Binding-site contacts:
Ligand atom AU1 contacts residue GLU556 of chain 1.C at 3.9 Å.
Ligand atom C1 contacts residue THR554 of chain 1.C at 4.3 Å.
Ligand atom C4 contacts residue GLN387 of chain 1.C at 4.2 Å.
Ligand atom AU1 contacts residue CYS555 of chain 1.C at 2.2 Å.
Ligand atom C2 contacts residue THR554 of chain 1.C at 3.4 Å.
Ligand atom C1 contacts residue GLU556 of chain 1.C at 4.1 Å.
Ligand atom C3 contacts residue GLN387 of chain 1.C at 3.8 Å.
Ligand atom C2 contacts residue CYS555 of chain 1.C at 4.5 Å (hydrophobic).
Ligand atom C5 contacts residue GLN387 of chain 1.C at 3.6 Å.
Ligand atom C4 contacts residue ARG388 of chain 1.C at 4.2 Å.
Ligand atom AU1 contacts residue THR554 of chain 1.C at 3.9 Å.
Ligand atom P1 contacts residue GLN387 of chain 1.C at 4.4 Å.
Ligand atom P1 contacts residue CYS555 of chain 1.C at 4.5 Å.
Ligand atom AU1 contacts residue GLN387 of chain 1.C at 3.6 Å.
Ligand atom C6 contacts residue GLU556 of chain 1.C at 3.5 Å.

Sequence of chain 1.C:
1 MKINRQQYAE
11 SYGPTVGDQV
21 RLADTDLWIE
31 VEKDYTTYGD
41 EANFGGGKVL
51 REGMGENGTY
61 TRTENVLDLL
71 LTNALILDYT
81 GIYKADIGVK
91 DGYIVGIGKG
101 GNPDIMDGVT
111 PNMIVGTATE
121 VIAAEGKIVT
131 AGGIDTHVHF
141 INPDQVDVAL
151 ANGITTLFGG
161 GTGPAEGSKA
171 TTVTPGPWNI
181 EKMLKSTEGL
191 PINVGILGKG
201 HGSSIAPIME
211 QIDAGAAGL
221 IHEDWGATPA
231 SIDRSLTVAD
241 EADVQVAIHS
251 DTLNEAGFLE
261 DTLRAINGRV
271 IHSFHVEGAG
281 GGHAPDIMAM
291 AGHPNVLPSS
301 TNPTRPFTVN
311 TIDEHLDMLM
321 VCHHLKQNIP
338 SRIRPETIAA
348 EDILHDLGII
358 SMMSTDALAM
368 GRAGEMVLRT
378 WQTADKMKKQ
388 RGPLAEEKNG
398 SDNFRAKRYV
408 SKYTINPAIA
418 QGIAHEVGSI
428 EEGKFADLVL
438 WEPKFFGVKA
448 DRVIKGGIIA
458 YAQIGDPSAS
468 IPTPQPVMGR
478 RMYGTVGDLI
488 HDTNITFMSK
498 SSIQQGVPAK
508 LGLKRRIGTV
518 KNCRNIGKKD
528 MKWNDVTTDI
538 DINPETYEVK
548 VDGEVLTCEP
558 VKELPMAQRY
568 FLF

A protein and the small-molecule ligand that binds it are described below.
Small molecule (SMILES): CC[P-]([Au+])(CC)CC